Binding-site contacts:
Ligand atom O3' contacts residue LYS112 of chain 4.E at 3.2 Å.
Ligand atom O2 contacts residue THR59 of chain 4.E at 3.3 Å (h-bond).
Ligand atom C5 contacts residue LEU175 of chain 4.E at 3.8 Å (hydrophobic).
Ligand atom P contacts residue PHE52 of chain 7.E at 3.9 Å.
Ligand atom C5 contacts residue LYS115 of chain 4.E at 3.7 Å.
Ligand atom O6 contacts residue LEU175 of chain 4.E at 3.9 Å.
Ligand atom C6 contacts residue LEU175 of chain 4.E at 3.7 Å (hydrophobic).
Ligand atom C7 contacts residue PHE52 of chain 7.E at 3.7 Å (hydrophobic).
Ligand atom C2' contacts residue TYR244 of chain 4.E at 3.7 Å (hydrophobic).
Ligand atom C8 contacts residue LEU175 of chain 4.E at 3.8 Å (hydrophobic).
Ligand atom N3 contacts residue THR59 of chain 4.E at 3.3 Å (h-bond).
Ligand atom OP2 contacts residue LYS115 of chain 4.E at 3.8 Å.
Ligand atom O6 contacts residue LYS173 of chain 4.E at 3.1 Å.
Ligand atom OP2 contacts residue LYS165 of chain 4.A at 3.3 Å (salt-bridge).
Ligand atom OP2 contacts residue TYR244 of chain 4.E at 3.1 Å (h-bond).
Ligand atom C8 contacts residue LYS115 of chain 4.E at 4.0 Å.
Ligand atom P contacts residue LYS165 of chain 4.A at 4.0 Å.
Ligand atom C6 contacts residue LYS115 of chain 4.E at 3.8 Å.
Ligand atom C2 contacts residue GLN246 of chain 4.E at 3.9 Å.
Ligand atom O3' contacts residue ARG61 of chain 4.E at 3.9 Å.
Ligand atom O2 contacts residue GLN246 of chain 4.E at 2.7 Å (h-bond).
Ligand atom C2 contacts residue THR59 of chain 4.E at 3.5 Å.
Ligand atom OP2 contacts residue ARG61 of chain 4.E at 2.8 Å (salt-bridge).
Ligand atom OP1 contacts residue LYS165 of chain 4.A at 2.7 Å (salt-bridge).
Ligand atom OP1 contacts residue PHE52 of chain 7.E at 3.0 Å (h-bond).
Ligand atom C1' contacts residue LYS112 of chain 4.E at 3.8 Å.
Ligand atom O4 contacts residue ARG56 of chain 7.E at 3.1 Å (salt-bridge).
Ligand atom OP1 contacts residue ARG61 of chain 4.E at 4.0 Å.
Ligand atom OP1 contacts residue LYS164 of chain 4.A at 3.4 Å.
Ligand atom O5' contacts residue TYR244 of chain 4.E at 3.9 Å.
Ligand atom N7 contacts residue LYS115 of chain 4.E at 2.9 Å (salt-bridge).
Ligand atom N7 contacts residue TYR244 of chain 4.E at 3.8 Å.
Ligand atom C4 contacts residue LEU175 of chain 4.E at 3.7 Å (hydrophobic).
Ligand atom N7 contacts residue LEU175 of chain 4.E at 3.9 Å.
Ligand atom C8 contacts residue TYR244 of chain 4.E at 3.1 Å (hydrophobic).
Ligand atom P contacts residue ARG61 of chain 4.E at 3.6 Å.
Ligand atom C5 contacts residue LYS173 of chain 4.E at 4.0 Å.
Ligand atom O6 contacts residue LYS115 of chain 4.E at 3.3 Å (salt-bridge).
Ligand atom N9 contacts residue LEU175 of chain 4.E at 3.7 Å.
Ligand atom N4 contacts residue LYS173 of chain 4.E at 4.0 Å.

A protein and the small-molecule ligand that binds it are described below.
Small molecule (SMILES): Cc1cn([C@H]2C[C@H](O)[C@@H](CO[P](=O)(O)O[C@H]3C[C@H](n4cnc5c(=O)[nH]c(N)nc54)O[C@@H]3CO[P](=O)(O)O[C@H]3C[C@H](n4ccc(N)nc4=O)O[C@@H]3COP(=O)=O)O2)c(=O)[nH]c1=O

Sequence of chain 4.E:
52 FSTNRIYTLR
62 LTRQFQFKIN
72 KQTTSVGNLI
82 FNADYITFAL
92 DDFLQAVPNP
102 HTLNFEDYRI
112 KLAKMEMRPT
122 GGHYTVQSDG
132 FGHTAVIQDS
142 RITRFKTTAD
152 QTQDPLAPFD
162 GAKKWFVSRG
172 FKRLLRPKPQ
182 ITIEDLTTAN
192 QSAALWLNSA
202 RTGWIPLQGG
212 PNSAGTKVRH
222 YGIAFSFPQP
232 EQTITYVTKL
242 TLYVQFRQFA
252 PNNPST

Sequence of chain 7.E:
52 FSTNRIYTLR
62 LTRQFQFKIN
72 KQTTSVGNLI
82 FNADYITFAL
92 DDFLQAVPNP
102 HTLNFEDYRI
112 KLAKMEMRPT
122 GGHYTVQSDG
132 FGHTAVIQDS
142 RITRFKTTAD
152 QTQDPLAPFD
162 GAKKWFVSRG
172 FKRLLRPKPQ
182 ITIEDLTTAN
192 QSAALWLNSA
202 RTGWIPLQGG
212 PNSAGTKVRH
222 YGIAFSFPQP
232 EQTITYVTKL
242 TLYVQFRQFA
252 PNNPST

Sequence of chain 4.A:
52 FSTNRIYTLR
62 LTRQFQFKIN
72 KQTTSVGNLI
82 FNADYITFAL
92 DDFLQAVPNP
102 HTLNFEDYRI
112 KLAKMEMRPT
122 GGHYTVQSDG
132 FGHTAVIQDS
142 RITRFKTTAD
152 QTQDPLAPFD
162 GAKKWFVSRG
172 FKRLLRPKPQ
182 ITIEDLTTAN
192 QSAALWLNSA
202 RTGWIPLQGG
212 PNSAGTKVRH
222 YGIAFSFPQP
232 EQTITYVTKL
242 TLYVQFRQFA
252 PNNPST